Sequence of chain 2.K:
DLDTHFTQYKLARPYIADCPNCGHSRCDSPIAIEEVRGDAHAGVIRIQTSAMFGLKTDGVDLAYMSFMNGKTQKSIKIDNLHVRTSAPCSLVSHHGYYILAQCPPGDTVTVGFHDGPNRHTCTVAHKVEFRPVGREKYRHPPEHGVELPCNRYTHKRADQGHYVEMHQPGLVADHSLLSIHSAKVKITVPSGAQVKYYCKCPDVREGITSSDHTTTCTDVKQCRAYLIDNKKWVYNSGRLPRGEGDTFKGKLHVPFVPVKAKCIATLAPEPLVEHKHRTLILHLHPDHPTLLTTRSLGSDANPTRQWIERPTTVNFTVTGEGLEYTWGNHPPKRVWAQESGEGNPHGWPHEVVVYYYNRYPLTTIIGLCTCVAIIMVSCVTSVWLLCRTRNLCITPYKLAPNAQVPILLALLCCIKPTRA

This protein binds this small molecule.
Small molecule (SMILES): CC(=O)N[C@@H]1[C@@H](O)[C@H](O)[C@@H](CO)O[C@H]1O

Binding-site contacts:
Ligand atom C5 contacts residue ASN315 of chain 2.K at 3.7 Å.
Ligand atom O5 contacts residue VAL314 of chain 2.K at 3.8 Å.
Ligand atom C8 contacts residue ASN315 of chain 2.K at 3.5 Å.
Ligand atom C3 contacts residue ASN315 of chain 2.K at 3.8 Å.
Ligand atom C7 contacts residue ASN315 of chain 2.K at 3.3 Å.
Ligand atom O5 contacts residue THR313 of chain 2.K at 4.3 Å.
Ligand atom O7 contacts residue ASN315 of chain 2.K at 4.2 Å.
Ligand atom C4 contacts residue ASN315 of chain 2.K at 4.3 Å.
Ligand atom C1 contacts residue VAL314 of chain 2.K at 4.4 Å (hydrophobic).
Ligand atom C6 contacts residue THR313 of chain 2.K at 4.5 Å.
Ligand atom O5 contacts residue ASN315 of chain 2.K at 2.4 Å (h-bond).
Ligand atom C6 contacts residue ASN315 of chain 2.K at 4.5 Å.
Ligand atom C8 contacts residue ILE281 of chain 2.K at 4.5 Å (hydrophobic).
Ligand atom C2 contacts residue ASN315 of chain 2.K at 2.5 Å.
Ligand atom C1 contacts residue ASN315 of chain 2.K at 1.4 Å.
Ligand atom N2 contacts residue ASN315 of chain 2.K at 2.8 Å (h-bond).